Binding-site contacts:
Ligand atom C4 contacts residue ASN55 of chain 1.C at 4.2 Å.
Ligand atom C2 contacts residue ASN55 of chain 1.C at 2.5 Å.
Ligand atom C8 contacts residue ASN55 of chain 1.C at 3.6 Å.
Ligand atom C7 contacts residue ASN55 of chain 1.C at 3.0 Å.
Ligand atom O3 contacts residue ASN55 of chain 1.C at 4.3 Å.
Ligand atom C8 contacts residue LEU51 of chain 1.C at 4.3 Å (hydrophobic).
Ligand atom C5 contacts residue ASN55 of chain 1.C at 3.6 Å.
Ligand atom C1 contacts residue ASN55 of chain 1.C at 1.4 Å.
Ligand atom O7 contacts residue ASN55 of chain 1.C at 3.4 Å (h-bond).
Ligand atom O5 contacts residue ASN55 of chain 1.C at 2.3 Å (h-bond).
Ligand atom N2 contacts residue ASN55 of chain 1.C at 2.9 Å (h-bond).
Ligand atom C3 contacts residue ASN55 of chain 1.C at 3.8 Å.

Sequence of chain 1.C:
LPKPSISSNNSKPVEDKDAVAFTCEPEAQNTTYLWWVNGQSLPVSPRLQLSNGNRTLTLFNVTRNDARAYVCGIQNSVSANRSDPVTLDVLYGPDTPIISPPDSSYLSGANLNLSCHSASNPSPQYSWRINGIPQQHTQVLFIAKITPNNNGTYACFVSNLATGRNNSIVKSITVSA

This small molecule binds to this protein.
Small molecule (SMILES): CC(=O)N[C@@H]1[C@@H](O)[C@H](O)[C@@H](CO)O[C@H]1O